Sequence of chain 1.A:
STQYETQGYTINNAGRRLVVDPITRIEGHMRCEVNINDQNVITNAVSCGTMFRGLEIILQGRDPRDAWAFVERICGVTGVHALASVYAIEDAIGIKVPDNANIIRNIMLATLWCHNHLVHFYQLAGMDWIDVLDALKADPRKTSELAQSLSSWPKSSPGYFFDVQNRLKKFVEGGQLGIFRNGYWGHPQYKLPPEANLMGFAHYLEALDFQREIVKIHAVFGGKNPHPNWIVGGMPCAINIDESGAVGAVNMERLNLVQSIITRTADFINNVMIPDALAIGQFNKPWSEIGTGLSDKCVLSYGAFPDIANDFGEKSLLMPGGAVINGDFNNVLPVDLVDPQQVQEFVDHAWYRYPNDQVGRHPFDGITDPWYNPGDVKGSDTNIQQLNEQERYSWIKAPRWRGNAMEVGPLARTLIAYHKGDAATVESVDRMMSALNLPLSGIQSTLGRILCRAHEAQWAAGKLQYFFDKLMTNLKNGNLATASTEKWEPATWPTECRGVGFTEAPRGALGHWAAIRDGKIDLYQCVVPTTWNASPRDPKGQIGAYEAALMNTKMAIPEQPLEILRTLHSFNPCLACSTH

A protein and the small-molecule ligand that binds it are described below.
Small molecule (SMILES): N#C[Fe](=C=O)C#N

Binding-site contacts:
Ligand atom FE contacts residue CYS576 of chain 1.A at 4.1 Å.
Ligand atom O3 contacts residue VAL82 of chain 1.A at 3.7 Å.
Ligand atom C2 contacts residue ARG509 of chain 1.A at 3.6 Å.
Ligand atom C1 contacts residue THR532 of chain 1.A at 3.9 Å.
Ligand atom C3 contacts residue PRO531 of chain 1.A at 4.0 Å (hydrophobic).
Ligand atom C1 contacts residue VAL530 of chain 1.A at 3.9 Å (hydrophobic).
Ligand atom C3 contacts residue CSO79 of chain 1.A at 3.1 Å.
Ligand atom C3 contacts residue CYS579 of chain 1.A at 3.1 Å (hydrophobic).
Ligand atom N2 contacts residue ARG509 of chain 1.A at 3.0 Å (salt-bridge).
Ligand atom C3 contacts residue VAL530 of chain 1.A at 3.6 Å (hydrophobic).
Ligand atom N1 contacts residue PRO531 of chain 1.A at 3.6 Å.
Ligand atom N2 contacts residue ALA507 of chain 1.A at 3.4 Å.
Ligand atom C1 contacts residue CYS579 of chain 1.A at 3.0 Å (hydrophobic).
Ligand atom FE contacts residue CSO79 of chain 1.A at 2.3 Å.
Ligand atom O3 contacts residue CSO79 of chain 1.A at 4.0 Å.
Ligand atom O3 contacts residue PRO531 of chain 1.A at 3.5 Å.
Ligand atom C3 contacts residue VAL82 of chain 1.A at 3.9 Å (hydrophobic).
Ligand atom N2 contacts residue CSO79 of chain 1.A at 3.5 Å.
Ligand atom C2 contacts residue CSO79 of chain 1.A at 3.1 Å.
Ligand atom C1 contacts residue CYS576 of chain 1.A at 3.7 Å (hydrophobic).
Ligand atom O3 contacts residue HIS83 of chain 1.A at 3.4 Å (h-bond).
Ligand atom C1 contacts residue ARG509 of chain 1.A at 3.8 Å.
Ligand atom C2 contacts residue ALA507 of chain 1.A at 3.8 Å (hydrophobic).
Ligand atom O3 contacts residue LEU512 of chain 1.A at 3.8 Å.
Ligand atom N1 contacts residue ARG509 of chain 1.A at 3.9 Å.
Ligand atom N1 contacts residue CYS579 of chain 1.A at 3.4 Å.
Ligand atom O3 contacts residue ALA507 of chain 1.A at 3.5 Å.
Ligand atom FE contacts residue CYS579 of chain 1.A at 2.3 Å.
Ligand atom N1 contacts residue CYS576 of chain 1.A at 3.8 Å.
Ligand atom FE contacts residue NI1 of chain 1.F at 2.7 Å.
Ligand atom C3 contacts residue HIS83 of chain 1.A at 3.5 Å.
Ligand atom O3 contacts residue VAL530 of chain 1.A at 3.4 Å.
Ligand atom C3 contacts residue ALA507 of chain 1.A at 3.8 Å (hydrophobic).
Ligand atom C1 contacts residue PRO531 of chain 1.A at 3.8 Å (hydrophobic).
Ligand atom N1 contacts residue VAL530 of chain 1.A at 3.9 Å.
Ligand atom N2 contacts residue PRO508 of chain 1.A at 3.4 Å.
Ligand atom C2 contacts residue NI1 of chain 1.F at 3.8 Å.
Ligand atom C1 contacts residue NI1 of chain 1.F at 3.8 Å.
Ligand atom O3 contacts residue CYS579 of chain 1.A at 3.9 Å.
Ligand atom N1 contacts residue THR532 of chain 1.A at 2.8 Å (h-bond).